Binding-site contacts:
Ligand atom O5 contacts residue PRO261 of chain 1.K at 3.4 Å.
Ligand atom C4 contacts residue ASN416 of chain 1.K at 4.1 Å.
Ligand atom O6 contacts residue PRO261 of chain 1.K at 3.4 Å.
Ligand atom C7 contacts residue ASN416 of chain 1.K at 3.3 Å.
Ligand atom C8 contacts residue ASN232 of chain 1.K at 3.5 Å.
Ligand atom O7 contacts residue ASN416 of chain 1.K at 3.5 Å (h-bond).
Ligand atom O7 contacts residue ASN232 of chain 1.K at 4.3 Å.
Ligand atom N2 contacts residue ASN416 of chain 1.K at 2.8 Å (h-bond).
Ligand atom C8 contacts residue ASN416 of chain 1.K at 4.0 Å.
Ligand atom C1 contacts residue ASN416 of chain 1.K at 1.4 Å.
Ligand atom C7 contacts residue ASN232 of chain 1.K at 4.2 Å.
Ligand atom C3 contacts residue ASN416 of chain 1.K at 3.7 Å.
Ligand atom O5 contacts residue ASN416 of chain 1.K at 2.4 Å (h-bond).
Ligand atom C2 contacts residue ASN416 of chain 1.K at 2.4 Å.
Ligand atom C1 contacts residue PRO261 of chain 1.K at 4.2 Å (hydrophobic).
Ligand atom C8 contacts residue NAG1 of chain 1.CA at 3.2 Å.
Ligand atom C5 contacts residue ASN416 of chain 1.K at 3.7 Å.
Ligand atom C5 contacts residue PRO261 of chain 1.K at 4.4 Å (hydrophobic).
Ligand atom C6 contacts residue PRO261 of chain 1.K at 4.3 Å (hydrophobic).

A protein and the small-molecule ligand that binds it are described below.
Small molecule (SMILES): CC(=O)N[C@H]1[C@H](O[C@H]2[C@H](O)[C@@H](NC(C)=O)CO[C@@H]2CO)O[C@H](CO)[C@@H](O)[C@@H]1O

Sequence of chain 1.K:
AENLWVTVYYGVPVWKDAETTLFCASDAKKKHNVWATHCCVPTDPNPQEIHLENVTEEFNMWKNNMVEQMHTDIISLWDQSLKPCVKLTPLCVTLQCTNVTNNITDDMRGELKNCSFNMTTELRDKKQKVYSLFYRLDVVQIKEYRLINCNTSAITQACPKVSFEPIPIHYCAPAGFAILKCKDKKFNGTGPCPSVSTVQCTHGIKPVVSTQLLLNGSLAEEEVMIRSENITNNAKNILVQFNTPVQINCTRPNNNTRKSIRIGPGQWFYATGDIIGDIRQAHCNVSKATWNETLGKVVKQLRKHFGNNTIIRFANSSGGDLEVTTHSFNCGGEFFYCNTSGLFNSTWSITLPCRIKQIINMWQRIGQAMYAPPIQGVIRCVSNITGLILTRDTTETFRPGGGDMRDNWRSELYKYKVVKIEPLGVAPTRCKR